Binding-site contacts:
Ligand atom CD2 contacts residue LEU95 of chain 1.A at 4.1 Å (hydrophobic).
Ligand atom CD2 contacts residue THR92 of chain 1.A at 3.7 Å.
Ligand atom N contacts residue TRP131 of chain 1.A at 2.8 Å (h-bond).
Ligand atom C contacts residue TRP131 of chain 1.A at 3.7 Å (hydrophobic).
Ligand atom CD1 contacts residue TRP131 of chain 1.A at 3.9 Å (hydrophobic).
Ligand atom CD2 contacts residue LEU93 of chain 1.A at 4.0 Å (hydrophobic).
Ligand atom O contacts residue THR92 of chain 1.A at 4.0 Å.
Ligand atom CB contacts residue VAL94 of chain 1.A at 4.0 Å (hydrophobic).
Ligand atom CD1 contacts residue LEU95 of chain 1.A at 3.8 Å (hydrophobic).
Ligand atom CB contacts residue TRP131 of chain 1.A at 3.5 Å (hydrophobic).
Ligand atom N contacts residue SER132 of chain 1.A at 4.2 Å.
Ligand atom CG contacts residue GLN133 of chain 1.A at 4.3 Å.
Ligand atom CA contacts residue VAL94 of chain 1.A at 3.9 Å (hydrophobic).
Ligand atom N contacts residue THR92 of chain 1.A at 2.7 Å (h-bond).
Ligand atom CB contacts residue THR92 of chain 1.A at 4.1 Å.
Ligand atom CD1 contacts residue GLN133 of chain 1.A at 4.0 Å.
Ligand atom CA contacts residue TRP131 of chain 1.A at 3.8 Å (hydrophobic).
Ligand atom C contacts residue THR92 of chain 1.A at 3.5 Å.
Ligand atom CB contacts residue LEU93 of chain 1.A at 4.0 Å (hydrophobic).
Ligand atom O contacts residue VAL94 of chain 1.A at 4.0 Å.
Ligand atom CB contacts residue THR92 of chain 1.A at 3.6 Å.
Ligand atom O contacts residue TRP131 of chain 1.A at 4.2 Å.
Ligand atom N contacts residue VAL94 of chain 1.A at 3.7 Å.
Ligand atom CD1 contacts residue LEU93 of chain 1.A at 4.2 Å (hydrophobic).
Ligand atom CD1 contacts residue SER132 of chain 1.A at 4.2 Å.
Ligand atom O contacts residue VAL94 of chain 1.A at 2.8 Å (h-bond).
Ligand atom C contacts residue VAL94 of chain 1.A at 4.0 Å (hydrophobic).
Ligand atom O contacts residue LEU93 of chain 1.A at 3.5 Å.
Ligand atom CD2 contacts residue ARG91 of chain 1.A at 3.9 Å.
Ligand atom C contacts residue VAL94 of chain 1.A at 3.9 Å (hydrophobic).
Ligand atom CG contacts residue TRP131 of chain 1.A at 3.7 Å (hydrophobic).
Ligand atom CA contacts residue THR92 of chain 1.A at 3.7 Å.
Ligand atom CA contacts residue THR92 of chain 1.A at 3.3 Å.
Ligand atom CB contacts residue TRP131 of chain 1.A at 3.8 Å (hydrophobic).
Ligand atom CB contacts residue SER132 of chain 1.A at 4.0 Å.
Ligand atom CA contacts residue TRP131 of chain 1.A at 3.6 Å (hydrophobic).
Ligand atom CG contacts residue SER132 of chain 1.A at 4.0 Å.
Ligand atom CD2 contacts residue VAL94 of chain 1.A at 4.0 Å (hydrophobic).
Ligand atom CD1 contacts residue LEU122 of chain 1.A at 3.8 Å (hydrophobic).
Ligand atom CA contacts residue SER132 of chain 1.A at 3.7 Å.

The small molecule below binds the protein below.
Small molecule (SMILES): CC(C)C[C@H](NC(=O)[C@H](CC(=O)O)NC(=O)[C@H](CC(C)C)NC(=O)[C@@H]1CCCN1C(=O)[C@@H](N)Cc1ccccc1)C(=O)N[C@@H](C)C(=O)O

Sequence of chain 1.A:
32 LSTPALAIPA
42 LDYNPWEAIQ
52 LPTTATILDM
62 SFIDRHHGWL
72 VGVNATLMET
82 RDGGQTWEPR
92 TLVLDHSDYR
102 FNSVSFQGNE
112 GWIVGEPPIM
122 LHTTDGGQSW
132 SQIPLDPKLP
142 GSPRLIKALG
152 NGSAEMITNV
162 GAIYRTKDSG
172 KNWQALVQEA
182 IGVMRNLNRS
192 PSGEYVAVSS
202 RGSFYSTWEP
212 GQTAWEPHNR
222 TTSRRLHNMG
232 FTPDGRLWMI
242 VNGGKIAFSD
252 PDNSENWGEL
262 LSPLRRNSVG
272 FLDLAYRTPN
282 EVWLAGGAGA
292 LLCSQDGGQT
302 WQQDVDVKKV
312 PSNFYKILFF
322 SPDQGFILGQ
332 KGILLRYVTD